Binding-site contacts:
Ligand atom C4 contacts residue SER62 of chain 1.C at 3.3 Å.
Ligand atom O6 contacts residue TYR234 of chain 1.C at 4.2 Å.
Ligand atom O1 contacts residue PHE395 of chain 1.C at 3.7 Å.
Ligand atom O4 contacts residue TYR58 of chain 1.C at 3.2 Å (h-bond).
Ligand atom O1 contacts residue GLN40 of chain 1.C at 3.1 Å (h-bond).
Ligand atom C6 contacts residue GLN399 of chain 1.C at 3.3 Å.
Ligand atom O6 contacts residue GLN399 of chain 1.C at 2.6 Å (h-bond).
Ligand atom C3 contacts residue TRP235 of chain 1.C at 3.6 Å (hydrophobic).
Ligand atom O3 contacts residue GLU59 of chain 1.C at 3.1 Å (salt-bridge).
Ligand atom O1 contacts residue GLN399 of chain 1.C at 3.6 Å.
Ligand atom C6 contacts residue TYR58 of chain 1.C at 4.2 Å (hydrophobic).
Ligand atom C3 contacts residue TYR58 of chain 1.C at 4.3 Å (hydrophobic).
Ligand atom C1 contacts residue GLN40 of chain 1.C at 3.9 Å.
Ligand atom O3 contacts residue TYR58 of chain 1.C at 3.3 Å (h-bond).
Ligand atom C6 contacts residue ALA230 of chain 1.C at 3.8 Å (hydrophobic).
Ligand atom O3 contacts residue LYS265 of chain 1.C at 2.9 Å (salt-bridge).
Ligand atom O6 contacts residue ALA230 of chain 1.C at 4.0 Å.
Ligand atom C2 contacts residue GLU59 of chain 1.C at 3.2 Å.
Ligand atom O4 contacts residue ASN231 of chain 1.C at 2.7 Å (h-bond).
Ligand atom O4 contacts residue SER62 of chain 1.C at 3.0 Å (h-bond).
Ligand atom O5 contacts residue GLN399 of chain 1.C at 3.0 Å (h-bond).
Ligand atom C4 contacts residue TYR58 of chain 1.C at 4.2 Å (hydrophobic).
Ligand atom C3 contacts residue SER62 of chain 1.C at 3.5 Å.
Ligand atom C5 contacts residue TYR234 of chain 1.C at 3.8 Å (hydrophobic).
Ligand atom O2 contacts residue GLN40 of chain 1.C at 2.8 Å (h-bond).
Ligand atom O3 contacts residue SER62 of chain 1.C at 2.6 Å (h-bond).
Ligand atom C3 contacts residue GLU59 of chain 1.C at 3.8 Å.
Ligand atom C1 contacts residue GLN399 of chain 1.C at 3.9 Å.
Ligand atom C4 contacts residue ASN231 of chain 1.C at 3.4 Å.
Ligand atom C5 contacts residue ASN231 of chain 1.C at 4.2 Å.
Ligand atom O2 contacts residue ASN35 of chain 1.C at 3.2 Å (h-bond).
Ligand atom O2 contacts residue LYS265 of chain 1.C at 2.8 Å (salt-bridge).
Ligand atom C6 contacts residue ASN231 of chain 1.C at 3.8 Å.
Ligand atom C2 contacts residue LYS265 of chain 1.C at 3.6 Å.
Ligand atom O2 contacts residue GLU59 of chain 1.C at 3.0 Å (salt-bridge).
Ligand atom C3 contacts residue LYS265 of chain 1.C at 3.5 Å.
Ligand atom C4 contacts residue TRP235 of chain 1.C at 3.8 Å (hydrophobic).
Ligand atom O3 contacts residue TRP235 of chain 1.C at 3.5 Å (h-bond).
Ligand atom C5 contacts residue GLN399 of chain 1.C at 4.0 Å.
Ligand atom C2 contacts residue GLN40 of chain 1.C at 3.8 Å.

This small molecule binds to this protein.
Small molecule (SMILES): OC[C@H]1O[C@@H](O)[C@H](O)[C@@H](O)[C@H]1O

Sequence of chain 1.C:
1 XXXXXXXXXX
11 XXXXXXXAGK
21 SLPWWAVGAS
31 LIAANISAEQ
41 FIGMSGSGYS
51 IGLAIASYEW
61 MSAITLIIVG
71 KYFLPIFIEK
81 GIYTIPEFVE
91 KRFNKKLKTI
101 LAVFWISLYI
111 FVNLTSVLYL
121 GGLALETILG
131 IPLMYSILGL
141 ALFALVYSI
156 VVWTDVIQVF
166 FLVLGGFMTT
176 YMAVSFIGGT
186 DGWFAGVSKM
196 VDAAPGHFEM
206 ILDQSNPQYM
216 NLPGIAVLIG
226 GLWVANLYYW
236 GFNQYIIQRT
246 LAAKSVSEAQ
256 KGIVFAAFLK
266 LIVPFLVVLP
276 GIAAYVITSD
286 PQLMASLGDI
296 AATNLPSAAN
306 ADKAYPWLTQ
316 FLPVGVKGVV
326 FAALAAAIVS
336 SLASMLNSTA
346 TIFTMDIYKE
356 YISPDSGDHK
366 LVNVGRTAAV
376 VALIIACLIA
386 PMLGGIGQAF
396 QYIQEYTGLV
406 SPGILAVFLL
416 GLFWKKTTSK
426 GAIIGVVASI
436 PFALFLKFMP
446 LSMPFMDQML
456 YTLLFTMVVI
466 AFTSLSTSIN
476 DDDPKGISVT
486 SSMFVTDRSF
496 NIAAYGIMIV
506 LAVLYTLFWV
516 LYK